Binding-site contacts:
Ligand atom O1 contacts residue ASP361 of chain 1.E at 3.0 Å (salt-bridge).
Ligand atom O1 contacts residue TRP90 of chain 1.D at 4.0 Å.
Ligand atom O2 contacts residue MN1 of chain 1.Q at 2.5 Å.
Ligand atom C5 contacts residue ARG18 of chain 1.D at 4.3 Å.
Ligand atom C1 contacts residue ASP361 of chain 1.E at 4.0 Å.
Ligand atom C2 contacts residue SER393 of chain 1.E at 4.0 Å.
Ligand atom C2 contacts residue MN1 of chain 1.Q at 3.3 Å.
Ligand atom O1 contacts residue ILE187 of chain 1.E at 4.1 Å.
Ligand atom C6 contacts residue TYR440 of chain 1.E at 3.6 Å (hydrophobic).
Ligand atom C2 contacts residue GLU337 of chain 1.E at 3.1 Å.
Ligand atom C6 contacts residue TRP499 of chain 1.E at 4.0 Å (hydrophobic).
Ligand atom C1 contacts residue GLU337 of chain 1.E at 3.4 Å.
Ligand atom O5 contacts residue TYR440 of chain 1.E at 4.1 Å.
Ligand atom C5 contacts residue TYR440 of chain 1.E at 4.3 Å (hydrophobic).
Ligand atom C5 contacts residue GLN302 of chain 1.E at 4.3 Å.
Ligand atom C4 contacts residue GLN302 of chain 1.E at 4.1 Å.
Ligand atom O4 contacts residue GLU337 of chain 1.E at 3.5 Å (salt-bridge).
Ligand atom O5 contacts residue MET185 of chain 1.E at 3.5 Å.
Ligand atom O1 contacts residue GLU337 of chain 1.E at 3.1 Å (salt-bridge).
Ligand atom O1 contacts residue HIS528 of chain 1.E at 3.1 Å (h-bond).
Ligand atom C2 contacts residue ASP361 of chain 1.E at 4.1 Å.
Ligand atom O1 contacts residue MN1 of chain 1.Q at 2.3 Å.
Ligand atom O1 contacts residue ASN527 of chain 1.E at 2.9 Å (h-bond).
Ligand atom O2 contacts residue SER393 of chain 1.E at 3.4 Å (h-bond).
Ligand atom C5 contacts residue TRP90 of chain 1.D at 4.1 Å (hydrophobic).
Ligand atom C1 contacts residue ASN527 of chain 1.E at 3.9 Å.
Ligand atom C1 contacts residue TRP90 of chain 1.D at 3.4 Å (hydrophobic).
Ligand atom C4 contacts residue SER393 of chain 1.E at 4.1 Å.
Ligand atom O4 contacts residue SER393 of chain 1.E at 3.8 Å.
Ligand atom O5 contacts residue GLN302 of chain 1.E at 3.6 Å.
Ligand atom O2 contacts residue GLU337 of chain 1.E at 3.6 Å (salt-bridge).
Ligand atom C6 contacts residue GLN302 of chain 1.E at 4.3 Å.
Ligand atom C1 contacts residue MN1 of chain 1.Q at 3.2 Å.
Ligand atom C3 contacts residue TRP90 of chain 1.D at 3.9 Å (hydrophobic).
Ligand atom O5 contacts residue TRP90 of chain 1.D at 3.5 Å.
Ligand atom O5 contacts residue ARG18 of chain 1.D at 3.0 Å (salt-bridge).
Ligand atom O2 contacts residue ASP361 of chain 1.E at 3.0 Å (salt-bridge).
Ligand atom C1 contacts residue ILE187 of chain 1.E at 4.1 Å (hydrophobic).
Ligand atom O3 contacts residue TRP90 of chain 1.D at 3.9 Å.
Ligand atom O4 contacts residue GLN302 of chain 1.E at 2.8 Å (h-bond).

Sequence of chain 1.D:
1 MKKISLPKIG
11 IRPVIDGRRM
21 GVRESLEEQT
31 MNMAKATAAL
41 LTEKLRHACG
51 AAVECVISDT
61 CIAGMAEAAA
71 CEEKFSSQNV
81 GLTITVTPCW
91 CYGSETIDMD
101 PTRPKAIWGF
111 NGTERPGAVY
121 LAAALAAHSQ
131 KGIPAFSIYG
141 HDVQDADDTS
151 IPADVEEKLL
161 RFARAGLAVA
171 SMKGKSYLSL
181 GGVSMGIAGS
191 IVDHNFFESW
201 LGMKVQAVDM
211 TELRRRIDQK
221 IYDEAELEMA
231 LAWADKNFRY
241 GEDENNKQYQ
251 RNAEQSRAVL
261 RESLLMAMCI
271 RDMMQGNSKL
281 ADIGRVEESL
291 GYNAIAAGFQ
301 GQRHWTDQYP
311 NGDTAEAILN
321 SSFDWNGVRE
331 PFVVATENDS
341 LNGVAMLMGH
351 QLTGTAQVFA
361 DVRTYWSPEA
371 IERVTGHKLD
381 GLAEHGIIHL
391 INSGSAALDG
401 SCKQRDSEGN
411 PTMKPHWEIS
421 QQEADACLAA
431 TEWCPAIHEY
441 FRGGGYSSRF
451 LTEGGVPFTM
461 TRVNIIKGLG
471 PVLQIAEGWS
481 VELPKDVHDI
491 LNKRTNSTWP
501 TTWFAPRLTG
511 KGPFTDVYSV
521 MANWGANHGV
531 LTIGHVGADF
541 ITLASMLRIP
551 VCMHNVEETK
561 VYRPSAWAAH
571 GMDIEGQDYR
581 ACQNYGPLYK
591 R

Sequence of chain 1.E:
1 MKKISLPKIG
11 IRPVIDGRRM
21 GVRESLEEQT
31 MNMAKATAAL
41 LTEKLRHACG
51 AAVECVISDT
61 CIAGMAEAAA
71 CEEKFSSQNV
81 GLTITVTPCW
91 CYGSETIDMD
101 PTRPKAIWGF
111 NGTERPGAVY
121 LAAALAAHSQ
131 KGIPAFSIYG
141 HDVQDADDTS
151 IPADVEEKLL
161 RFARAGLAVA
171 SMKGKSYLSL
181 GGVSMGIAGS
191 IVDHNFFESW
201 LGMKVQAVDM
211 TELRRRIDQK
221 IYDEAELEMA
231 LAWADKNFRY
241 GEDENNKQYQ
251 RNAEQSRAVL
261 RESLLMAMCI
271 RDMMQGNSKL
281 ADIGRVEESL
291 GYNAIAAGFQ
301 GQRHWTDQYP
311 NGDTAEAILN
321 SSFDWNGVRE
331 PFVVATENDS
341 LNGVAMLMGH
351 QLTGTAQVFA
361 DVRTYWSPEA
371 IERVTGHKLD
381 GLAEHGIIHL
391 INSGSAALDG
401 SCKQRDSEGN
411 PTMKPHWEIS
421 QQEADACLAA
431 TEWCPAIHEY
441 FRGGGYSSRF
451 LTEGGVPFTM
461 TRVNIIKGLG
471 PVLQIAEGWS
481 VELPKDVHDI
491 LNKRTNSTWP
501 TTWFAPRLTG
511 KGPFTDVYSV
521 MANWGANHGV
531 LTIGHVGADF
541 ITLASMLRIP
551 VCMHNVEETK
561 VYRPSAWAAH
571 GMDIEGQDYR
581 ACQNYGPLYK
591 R

A small-molecule ligand and the protein it binds are described below.
Small molecule (SMILES): C[C@H](O)[C@@H](O)[C@@H](O)[C@H](O)CO